The protein below binds the small molecule below.
Small molecule (SMILES): CC(=O)N[C@H]1[C@H](O[C@H]2[C@H](O)[C@@H](NC(C)=O)CO[C@@H]2CO[C@@H]2O[C@@H](C)[C@@H](O)[C@@H](O)[C@@H]2O)O[C@H](CO)[C@@H](O[C@@H]2O[C@H](CO)[C@@H](O)[C@H](O)[C@@H]2O)[C@@H]1O

Sequence of chain 22.G:
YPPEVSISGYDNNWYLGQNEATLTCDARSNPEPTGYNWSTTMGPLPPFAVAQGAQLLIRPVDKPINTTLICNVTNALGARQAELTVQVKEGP

Binding-site contacts:
Ligand atom N2 contacts residue PRO64 of chain 22.G at 4.3 Å.
Ligand atom C3 contacts residue ASN66 of chain 22.G at 3.6 Å.
Ligand atom C7 contacts residue PRO64 of chain 22.G at 3.8 Å (hydrophobic).
Ligand atom N2 contacts residue ILE65 of chain 22.G at 4.4 Å.
Ligand atom O7 contacts residue ASN66 of chain 22.G at 4.3 Å.
Ligand atom O7 contacts residue PRO64 of chain 22.G at 3.9 Å.
Ligand atom N2 contacts residue ASN66 of chain 22.G at 2.8 Å (h-bond).
Ligand atom C8 contacts residue GLN87 of chain 22.G at 4.5 Å.
Ligand atom C1 contacts residue ASN66 of chain 22.G at 1.4 Å.
Ligand atom C4 contacts residue ASN66 of chain 22.G at 4.0 Å.
Ligand atom C7 contacts residue ASN66 of chain 22.G at 4.0 Å.
Ligand atom O5 contacts residue ASN66 of chain 22.G at 2.2 Å (h-bond).
Ligand atom C5 contacts residue ASN66 of chain 22.G at 3.5 Å.
Ligand atom C8 contacts residue PRO64 of chain 22.G at 3.4 Å (hydrophobic).
Ligand atom C2 contacts residue ASN66 of chain 22.G at 2.2 Å.